A protein and the small-molecule ligand that binds it are described below.
Small molecule (SMILES): CCOC(=O)c1ccc(OCCCCC2CCN(c3ccc(C)nn3)CC2)cc1

Sequence of chain 6.B:
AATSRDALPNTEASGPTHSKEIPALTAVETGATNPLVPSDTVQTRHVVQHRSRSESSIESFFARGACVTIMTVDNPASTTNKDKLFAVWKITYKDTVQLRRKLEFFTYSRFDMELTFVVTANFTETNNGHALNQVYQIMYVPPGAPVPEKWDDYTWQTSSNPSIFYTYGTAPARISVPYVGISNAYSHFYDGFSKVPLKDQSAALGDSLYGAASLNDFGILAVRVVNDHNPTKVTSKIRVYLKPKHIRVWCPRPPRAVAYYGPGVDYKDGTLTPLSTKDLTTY

Sequence of chain 6.D:
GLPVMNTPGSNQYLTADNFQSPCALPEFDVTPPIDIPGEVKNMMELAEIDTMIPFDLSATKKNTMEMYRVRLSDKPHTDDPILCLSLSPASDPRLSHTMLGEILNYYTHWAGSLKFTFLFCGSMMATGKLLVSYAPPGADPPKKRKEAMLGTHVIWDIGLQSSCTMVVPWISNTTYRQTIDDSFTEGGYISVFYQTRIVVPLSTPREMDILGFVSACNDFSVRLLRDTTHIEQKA

Binding-site contacts:
Ligand atom O24 contacts residue TYR112 of chain 6.B at 3.8 Å.
Ligand atom C14 contacts residue MET132 of chain 6.B at 3.5 Å (hydrophobic).
Ligand atom C23 contacts residue TYR112 of chain 6.B at 3.3 Å (hydrophobic).
Ligand atom C4 contacts residue ILE194 of chain 6.B at 3.8 Å (hydrophobic).
Ligand atom C4 contacts residue TYR159 of chain 6.B at 3.7 Å (hydrophobic).
Ligand atom C21 contacts residue PHE237 of chain 6.B at 3.7 Å (hydrophobic).
Ligand atom C1 contacts residue ILE157 of chain 6.B at 3.4 Å (hydrophobic).
Ligand atom C5 contacts residue TYR159 of chain 6.B at 3.7 Å (hydrophobic).
Ligand atom O25 contacts residue TYR112 of chain 6.B at 3.4 Å.
Ligand atom C7 contacts residue TYR159 of chain 6.B at 3.7 Å (hydrophobic).
Ligand atom C27 contacts residue ASP236 of chain 6.B at 3.6 Å.
Ligand atom C12 contacts residue VAL199 of chain 6.B at 3.7 Å (hydrophobic).
Ligand atom C8 contacts residue VAL196 of chain 6.B at 3.7 Å (hydrophobic).
Ligand atom C11 contacts residue LEU134 of chain 6.B at 3.8 Å (hydrophobic).
Ligand atom C20 contacts residue PHE237 of chain 6.B at 3.4 Å (hydrophobic).
Ligand atom C3 contacts residue TYR159 of chain 6.B at 3.7 Å (hydrophobic).
Ligand atom C3 contacts residue ALA24 of chain 6.D at 3.5 Å (hydrophobic).
Ligand atom C26 contacts residue LYS113 of chain 6.B at 3.7 Å.
Ligand atom C26 contacts residue THR111 of chain 6.B at 3.6 Å.
Ligand atom C1 contacts residue ILE183 of chain 6.B at 3.5 Å (hydrophobic).
Ligand atom C14 contacts residue VAL199 of chain 6.B at 3.8 Å (hydrophobic).
Ligand atom O16 contacts residue MET132 of chain 6.B at 3.6 Å.
Ligand atom C23 contacts residue PHE237 of chain 6.B at 3.8 Å (hydrophobic).
Ligand atom O25 contacts residue THR111 of chain 6.B at 3.4 Å (h-bond).
Ligand atom C3 contacts residue PRO181 of chain 6.B at 3.7 Å (hydrophobic).
Ligand atom C13 contacts residue MET132 of chain 6.B at 3.8 Å (hydrophobic).
Ligand atom C15 contacts residue MET132 of chain 6.B at 3.6 Å (hydrophobic).
Ligand atom C13 contacts residue PHE237 of chain 6.B at 3.7 Å (hydrophobic).
Ligand atom N3 contacts residue LEU240 of chain 6.B at 3.4 Å.
Ligand atom C8 contacts residue TYR159 of chain 6.B at 3.5 Å (hydrophobic).
Ligand atom C10 contacts residue MET132 of chain 6.B at 3.7 Å (hydrophobic).
Ligand atom C19 contacts residue PHE237 of chain 6.B at 3.5 Å (hydrophobic).
Ligand atom C4 contacts residue ALA24 of chain 6.D at 3.5 Å (hydrophobic).
Ligand atom N4 contacts residue LEU240 of chain 6.B at 3.3 Å.
Ligand atom C20 contacts residue TYR112 of chain 6.B at 3.4 Å (hydrophobic).
Ligand atom C21 contacts residue TYR112 of chain 6.B at 3.4 Å (hydrophobic).
Ligand atom C5 contacts residue ILE194 of chain 6.B at 3.8 Å (hydrophobic).
Ligand atom N6 contacts residue VAL196 of chain 6.B at 3.8 Å.
Ligand atom C7 contacts residue VAL196 of chain 6.B at 3.5 Å (hydrophobic).
Ligand atom C18 contacts residue PHE237 of chain 6.B at 3.8 Å (hydrophobic).